The small molecule below binds the protein below.
Small molecule (SMILES): CC(=O)N[C@@H]1[C@@H](O)[C@H](O)[C@@H](CO)O[C@H]1O

Binding-site contacts:
Ligand atom C8 contacts residue GLU219 of chain 1.B at 4.4 Å.
Ligand atom C7 contacts residue GLU219 of chain 1.B at 4.0 Å.
Ligand atom C8 contacts residue HIS222 of chain 1.B at 3.4 Å.
Ligand atom O5 contacts residue ASN244 of chain 1.B at 2.4 Å (h-bond).
Ligand atom C2 contacts residue ASN244 of chain 1.B at 2.4 Å.
Ligand atom C5 contacts residue ASN244 of chain 1.B at 3.6 Å.
Ligand atom N2 contacts residue GLU219 of chain 1.B at 3.6 Å (salt-bridge).
Ligand atom C1 contacts residue ASN244 of chain 1.B at 1.4 Å.
Ligand atom C4 contacts residue ASN244 of chain 1.B at 4.1 Å.
Ligand atom C3 contacts residue ASN244 of chain 1.B at 3.8 Å.
Ligand atom C7 contacts residue ASN244 of chain 1.B at 3.9 Å.
Ligand atom C8 contacts residue TYR220 of chain 1.B at 4.3 Å (hydrophobic).
Ligand atom C8 contacts residue ASN244 of chain 1.B at 4.2 Å.
Ligand atom N2 contacts residue ASN244 of chain 1.B at 2.9 Å (h-bond).
Ligand atom C8 contacts residue HIS194 of chain 1.B at 4.2 Å.
Ligand atom O7 contacts residue GLU219 of chain 1.B at 4.5 Å.

Sequence of chain 1.B:
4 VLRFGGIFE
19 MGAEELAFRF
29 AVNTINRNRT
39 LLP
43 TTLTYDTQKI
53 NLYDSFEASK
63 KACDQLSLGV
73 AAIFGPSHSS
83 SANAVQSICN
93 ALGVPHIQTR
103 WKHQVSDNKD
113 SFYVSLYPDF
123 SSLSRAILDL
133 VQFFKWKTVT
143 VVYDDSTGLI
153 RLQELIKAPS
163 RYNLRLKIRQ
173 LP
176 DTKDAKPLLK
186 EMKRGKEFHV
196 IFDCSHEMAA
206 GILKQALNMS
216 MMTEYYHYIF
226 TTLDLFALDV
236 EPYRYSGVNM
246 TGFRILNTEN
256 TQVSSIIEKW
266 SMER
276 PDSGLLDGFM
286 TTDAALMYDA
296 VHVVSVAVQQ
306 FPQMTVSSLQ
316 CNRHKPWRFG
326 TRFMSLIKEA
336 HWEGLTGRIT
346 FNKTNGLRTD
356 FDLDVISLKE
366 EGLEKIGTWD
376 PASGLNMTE